Sequence of chain 28.E:
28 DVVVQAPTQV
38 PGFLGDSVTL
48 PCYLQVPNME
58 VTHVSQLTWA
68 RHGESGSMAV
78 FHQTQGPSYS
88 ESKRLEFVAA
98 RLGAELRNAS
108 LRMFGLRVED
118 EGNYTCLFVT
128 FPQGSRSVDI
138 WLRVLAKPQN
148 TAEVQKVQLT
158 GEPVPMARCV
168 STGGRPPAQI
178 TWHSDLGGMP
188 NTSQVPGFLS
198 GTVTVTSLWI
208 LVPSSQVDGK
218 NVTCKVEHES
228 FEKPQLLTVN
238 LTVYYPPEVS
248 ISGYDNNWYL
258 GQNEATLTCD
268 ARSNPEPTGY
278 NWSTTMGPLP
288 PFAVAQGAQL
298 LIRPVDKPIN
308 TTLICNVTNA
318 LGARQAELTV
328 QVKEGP

Binding-site contacts:
Ligand atom C1 contacts residue ASN120 of chain 28.E at 1.4 Å.
Ligand atom C7 contacts residue ASN120 of chain 28.E at 3.8 Å.
Ligand atom N2 contacts residue TRP138 of chain 28.E at 3.7 Å.
Ligand atom C5 contacts residue ASN120 of chain 28.E at 3.9 Å.
Ligand atom O4 contacts residue TRP138 of chain 28.E at 3.1 Å.
Ligand atom O3 contacts residue TRP138 of chain 28.E at 3.5 Å.
Ligand atom C2 contacts residue ASN120 of chain 28.E at 2.6 Å.
Ligand atom C3 contacts residue TRP138 of chain 28.E at 2.9 Å (hydrophobic).
Ligand atom C8 contacts residue TRP138 of chain 28.E at 4.0 Å (hydrophobic).
Ligand atom C8 contacts residue ASN120 of chain 28.E at 4.1 Å.
Ligand atom C5 contacts residue TRP138 of chain 28.E at 3.5 Å (hydrophobic).
Ligand atom C6 contacts residue ASN120 of chain 28.E at 3.0 Å.
Ligand atom O5 contacts residue TRP138 of chain 28.E at 4.3 Å.
Ligand atom C4 contacts residue ASN120 of chain 28.E at 4.2 Å.
Ligand atom O7 contacts residue ASN120 of chain 28.E at 4.4 Å.
Ligand atom O5 contacts residue ASN120 of chain 28.E at 4.0 Å.
Ligand atom C1 contacts residue TRP138 of chain 28.E at 3.9 Å (hydrophobic).
Ligand atom C3 contacts residue ASN120 of chain 28.E at 3.9 Å.
Ligand atom O5 contacts residue ASN120 of chain 28.E at 2.4 Å (h-bond).
Ligand atom C5 contacts residue ASN120 of chain 28.E at 3.6 Å.
Ligand atom C8 contacts residue GLY119 of chain 28.E at 3.9 Å.
Ligand atom O7 contacts residue TRP138 of chain 28.E at 3.8 Å.
Ligand atom C7 contacts residue TRP138 of chain 28.E at 4.3 Å (hydrophobic).
Ligand atom C4 contacts residue TRP138 of chain 28.E at 3.3 Å (hydrophobic).
Ligand atom C2 contacts residue TRP138 of chain 28.E at 3.8 Å (hydrophobic).
Ligand atom N2 contacts residue ASN120 of chain 28.E at 3.0 Å (h-bond).

This small molecule binds to this protein.
Small molecule (SMILES): CC(=O)N[C@H]1[C@H](O[C@H]2[C@H](O)[C@@H](NC(C)=O)CO[C@@H]2CO[C@@H]2O[C@@H](C)[C@@H](O)[C@@H](O)[C@@H]2O)O[C@H](CO)[C@@H](O[C@@H]2O[C@H](CO)[C@@H](O)[C@H](O[C@@H]3O[C@H](CO)[C@@H](O)[C@H](O)[C@@H]3O)[C@@H]2O)[C@@H]1O